Binding-site contacts:
Ligand atom OE1 contacts residue GLY194 of chain 1.A at 3.3 Å.
Ligand atom O contacts residue PRO169 of chain 1.A at 3.7 Å.
Ligand atom O contacts residue LEU168 of chain 1.A at 3.7 Å.
Ligand atom N contacts residue CYS172 of chain 1.A at 3.0 Å (h-bond).
Ligand atom CD2 contacts residue VAL200 of chain 1.A at 3.6 Å (hydrophobic).
Ligand atom C contacts residue GLY194 of chain 1.A at 3.7 Å.
Ligand atom N contacts residue GLY194 of chain 1.A at 2.9 Å (h-bond).
Ligand atom CB contacts residue HIS145 of chain 1.A at 3.4 Å.
Ligand atom O contacts residue ALA193 of chain 1.A at 3.2 Å.
Ligand atom OE1 contacts residue GLY167 of chain 1.A at 3.7 Å.
Ligand atom CD contacts residue GLY194 of chain 1.A at 3.5 Å.
Ligand atom CE1 contacts residue LYS146 of chain 1.A at 3.4 Å.
Ligand atom CD2 contacts residue VAL144 of chain 1.A at 3.3 Å (hydrophobic).
Ligand atom O contacts residue GLY194 of chain 1.A at 2.8 Å (h-bond).
Ligand atom O contacts residue MET171 of chain 1.A at 3.0 Å (h-bond).
Ligand atom O contacts residue VAL144 of chain 1.A at 3.0 Å (h-bond).
Ligand atom CA contacts residue VAL144 of chain 1.A at 3.3 Å (hydrophobic).
Ligand atom CD1 contacts residue HIS145 of chain 1.A at 3.1 Å.
Ligand atom CG contacts residue HIS145 of chain 1.A at 3.2 Å.
Ligand atom C1 contacts residue CYS172 of chain 1.A at 1.8 Å (hydrophobic).
Ligand atom O contacts residue GLY195 of chain 1.A at 3.4 Å.
Ligand atom CZ contacts residue LYS146 of chain 1.A at 3.0 Å.
Ligand atom OE2 contacts residue GLY194 of chain 1.A at 3.7 Å.
Ligand atom N contacts residue VAL144 of chain 1.A at 3.0 Å (h-bond).
Ligand atom CB contacts residue GLY194 of chain 1.A at 3.7 Å.
Ligand atom CE2 contacts residue VAL144 of chain 1.A at 3.4 Å (hydrophobic).
Ligand atom C contacts residue CYS172 of chain 1.A at 2.0 Å (hydrophobic).
Ligand atom N contacts residue VAL192 of chain 1.A at 3.7 Å.
Ligand atom C contacts residue VAL144 of chain 1.A at 3.6 Å (hydrophobic).
Ligand atom CE2 contacts residue LYS146 of chain 1.A at 3.1 Å.
Ligand atom CD1 contacts residue VAL200 of chain 1.A at 3.7 Å (hydrophobic).
Ligand atom CD2 contacts residue ILE198 of chain 1.A at 3.6 Å (hydrophobic).
Ligand atom CD2 contacts residue LYS146 of chain 1.A at 3.1 Å.
Ligand atom CA contacts residue CYS172 of chain 1.A at 3.0 Å (hydrophobic).
Ligand atom CA contacts residue GLY194 of chain 1.A at 3.5 Å.
Ligand atom CD1 contacts residue ARG162 of chain 1.A at 3.6 Å.
Ligand atom O contacts residue GLY170 of chain 1.A at 2.8 Å (h-bond).
Ligand atom CH3 contacts residue ASN196 of chain 1.A at 3.3 Å.
Ligand atom O contacts residue CYS172 of chain 1.A at 2.9 Å (h-bond).
Ligand atom CD2 contacts residue HIS145 of chain 1.A at 3.7 Å.

The small molecule below binds the protein below.
Small molecule (SMILES): CC(=O)N[C@@H](CC(C)C)C(=O)N[C@@H](Cc1ccccc1)C(=O)N[C@@H](Cc1ccccc1)C(=O)N[C@@H](CCC(=O)O)[C@H]1CO1

Sequence of chain 1.A:
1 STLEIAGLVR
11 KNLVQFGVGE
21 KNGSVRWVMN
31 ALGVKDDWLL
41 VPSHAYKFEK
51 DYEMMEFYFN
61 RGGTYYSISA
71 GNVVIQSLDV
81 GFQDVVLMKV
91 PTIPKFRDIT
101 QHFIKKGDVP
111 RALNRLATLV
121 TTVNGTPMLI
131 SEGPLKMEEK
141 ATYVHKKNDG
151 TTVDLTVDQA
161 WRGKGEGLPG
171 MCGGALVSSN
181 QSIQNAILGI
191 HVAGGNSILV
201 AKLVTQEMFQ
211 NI